Binding-site contacts:
Ligand atom O4 contacts residue ASN195 of chain 1.A at 2.8 Å (h-bond).
Ligand atom C1' contacts residue FMN1 of chain 1.C at 3.4 Å.
Ligand atom C2 contacts residue TYR197 of chain 1.A at 4.3 Å (hydrophobic).
Ligand atom C3 contacts residue PHE251 of chain 1.A at 3.9 Å (hydrophobic).
Ligand atom O1' contacts residue TYR376 of chain 1.A at 2.8 Å (h-bond).
Ligand atom O1' contacts residue FMN1 of chain 1.C at 3.7 Å.
Ligand atom C1' contacts residue TYR376 of chain 1.A at 3.2 Å (hydrophobic).
Ligand atom C4 contacts residue HIS192 of chain 1.A at 4.0 Å.
Ligand atom C3 contacts residue PRO296 of chain 1.A at 4.3 Å (hydrophobic).
Ligand atom C4 contacts residue FMN1 of chain 1.C at 3.3 Å.
Ligand atom C3 contacts residue FMN1 of chain 1.C at 3.4 Å.
Ligand atom C2 contacts residue PRO296 of chain 1.A at 3.9 Å (hydrophobic).
Ligand atom C5 contacts residue THR38 of chain 1.A at 3.8 Å.
Ligand atom C1 contacts residue FMN1 of chain 1.C at 3.4 Å.
Ligand atom C6 contacts residue THR38 of chain 1.A at 3.4 Å.
Ligand atom C1 contacts residue TYR197 of chain 1.A at 4.1 Å (hydrophobic).
Ligand atom C5 contacts residue TRP117 of chain 1.A at 3.7 Å (hydrophobic).
Ligand atom O4 contacts residue TYR197 of chain 1.A at 3.0 Å.
Ligand atom C5 contacts residue TYR197 of chain 1.A at 3.5 Å (hydrophobic).
Ligand atom C2 contacts residue PHE251 of chain 1.A at 3.8 Å (hydrophobic).
Ligand atom C6 contacts residue TRP117 of chain 1.A at 4.2 Å (hydrophobic).
Ligand atom C6 contacts residue FMN1 of chain 1.C at 3.2 Å.
Ligand atom O1' contacts residue THR38 of chain 1.A at 4.0 Å.
Ligand atom C6 contacts residue TYR197 of chain 1.A at 3.7 Å (hydrophobic).
Ligand atom C4 contacts residue ASN195 of chain 1.A at 3.6 Å.
Ligand atom O4 contacts residue FMN1 of chain 1.C at 3.1 Å.
Ligand atom C3 contacts residue TYR197 of chain 1.A at 4.0 Å (hydrophobic).
Ligand atom O4 contacts residue HIS192 of chain 1.A at 2.7 Å (h-bond).
Ligand atom C5 contacts residue FMN1 of chain 1.C at 3.1 Å.
Ligand atom C4 contacts residue TYR197 of chain 1.A at 3.4 Å (hydrophobic).
Ligand atom C3 contacts residue ASN195 of chain 1.A at 3.5 Å.
Ligand atom C2 contacts residue FMN1 of chain 1.C at 3.6 Å.

The small molecule below binds the protein below.
Small molecule (SMILES): O=Cc1ccc(O)cc1

Sequence of chain 1.A:
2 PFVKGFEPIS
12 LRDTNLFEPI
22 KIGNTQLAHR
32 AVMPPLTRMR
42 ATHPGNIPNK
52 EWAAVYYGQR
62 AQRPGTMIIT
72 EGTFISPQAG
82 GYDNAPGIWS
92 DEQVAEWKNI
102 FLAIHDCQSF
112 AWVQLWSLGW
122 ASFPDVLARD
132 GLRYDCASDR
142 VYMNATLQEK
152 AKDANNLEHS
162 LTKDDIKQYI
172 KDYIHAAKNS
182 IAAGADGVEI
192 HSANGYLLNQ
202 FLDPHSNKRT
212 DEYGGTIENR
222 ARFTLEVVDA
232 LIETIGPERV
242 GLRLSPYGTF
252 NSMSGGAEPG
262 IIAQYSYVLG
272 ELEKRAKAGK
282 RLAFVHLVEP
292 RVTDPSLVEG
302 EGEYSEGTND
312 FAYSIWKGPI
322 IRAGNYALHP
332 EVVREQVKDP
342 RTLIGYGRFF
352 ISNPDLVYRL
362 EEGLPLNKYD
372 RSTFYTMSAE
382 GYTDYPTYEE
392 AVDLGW